Binding-site contacts:
Ligand atom O8 contacts residue PHE46 of chain 1.A at 3.4 Å.
Ligand atom C3 contacts residue PHE67 of chain 1.A at 3.8 Å (hydrophobic).
Ligand atom C5 contacts residue LYS76 of chain 1.A at 3.4 Å.
Ligand atom O11 contacts residue LYS76 of chain 1.A at 3.4 Å.
Ligand atom C6 contacts residue PHE46 of chain 1.A at 4.4 Å (hydrophobic).
Ligand atom S10 contacts residue PHE46 of chain 1.A at 4.4 Å.
Ligand atom C2 contacts residue PHE46 of chain 1.A at 3.5 Å (hydrophobic).
Ligand atom O8 contacts residue GLY45 of chain 1.A at 3.1 Å (h-bond).
Ligand atom C3 contacts residue THR68 of chain 1.A at 3.9 Å.
Ligand atom O11 contacts residue PHE46 of chain 1.A at 4.1 Å.
Ligand atom C6 contacts residue LYS76 of chain 1.A at 4.1 Å.
Ligand atom C3 contacts residue LYS76 of chain 1.A at 4.4 Å.
Ligand atom C7 contacts residue GLY45 of chain 1.A at 4.2 Å.
Ligand atom C3 contacts residue PHE46 of chain 1.A at 4.4 Å (hydrophobic).
Ligand atom S10 contacts residue LYS76 of chain 1.A at 4.3 Å.
Ligand atom C4 contacts residue THR68 of chain 1.A at 3.9 Å.
Ligand atom C4 contacts residue LYS76 of chain 1.A at 3.5 Å.
Ligand atom C2 contacts residue PHE67 of chain 1.A at 4.3 Å (hydrophobic).
Ligand atom C7 contacts residue PHE46 of chain 1.A at 3.7 Å (hydrophobic).
Ligand atom C1 contacts residue PHE46 of chain 1.A at 3.6 Å (hydrophobic).
Ligand atom N9 contacts residue PHE46 of chain 1.A at 4.0 Å.

This protein binds this small molecule.
Small molecule (SMILES): O=C1NS(=O)(=O)c2ccccc21

Sequence of chain 1.A:
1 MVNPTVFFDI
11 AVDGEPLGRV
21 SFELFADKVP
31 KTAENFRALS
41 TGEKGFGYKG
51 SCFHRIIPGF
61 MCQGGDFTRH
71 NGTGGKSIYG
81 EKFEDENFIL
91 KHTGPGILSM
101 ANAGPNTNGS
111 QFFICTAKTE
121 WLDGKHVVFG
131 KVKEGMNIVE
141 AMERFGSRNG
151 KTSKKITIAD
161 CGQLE